Binding-site contacts:
Ligand atom OAA contacts residue TYR43 of chain 1.A at 3.9 Å.
Ligand atom CAG contacts residue VAL35 of chain 1.A at 4.0 Å (hydrophobic).
Ligand atom CAQ contacts residue PRO34 of chain 1.A at 3.2 Å (hydrophobic).
Ligand atom OAP contacts residue VAL35 of chain 1.A at 4.2 Å.
Ligand atom CAC contacts residue ILE96 of chain 1.A at 3.3 Å (hydrophobic).
Ligand atom OAP contacts residue PRO34 of chain 1.A at 4.2 Å.
Ligand atom CAD contacts residue VAL35 of chain 1.A at 4.1 Å (hydrophobic).
Ligand atom NAB contacts residue ILE96 of chain 1.A at 3.7 Å.
Ligand atom CAG contacts residue ILE96 of chain 1.A at 3.6 Å (hydrophobic).
Ligand atom OAA contacts residue TYR85 of chain 1.A at 3.6 Å.
Ligand atom CAC contacts residue VAL35 of chain 1.A at 3.9 Å (hydrophobic).
Ligand atom CAE contacts residue ILE96 of chain 1.A at 3.9 Å (hydrophobic).
Ligand atom OAA contacts residue ASN86 of chain 1.A at 3.0 Å (h-bond).
Ligand atom CAM contacts residue VAL35 of chain 1.A at 4.1 Å (hydrophobic).
Ligand atom CAE contacts residue TYR85 of chain 1.A at 4.2 Å (hydrophobic).
Ligand atom NAB contacts residue ASN86 of chain 1.A at 3.4 Å (h-bond).
Ligand atom CAI contacts residue ILE96 of chain 1.A at 3.7 Å (hydrophobic).
Ligand atom OAP contacts residue VAL30 of chain 1.A at 3.0 Å (h-bond).
Ligand atom OAO contacts residue ARG29 of chain 1.A at 3.5 Å (salt-bridge).
Ligand atom CAQ contacts residue LYS33 of chain 1.A at 3.3 Å.
Ligand atom CAD contacts residue ILE96 of chain 1.A at 3.4 Å (hydrophobic).
Ligand atom NAR contacts residue VAL30 of chain 1.A at 4.1 Å.
Ligand atom CAJ contacts residue VAL30 of chain 1.A at 3.8 Å (hydrophobic).
Ligand atom CAF contacts residue TYR85 of chain 1.A at 4.0 Å (hydrophobic).
Ligand atom CAG contacts residue VAL30 of chain 1.A at 3.6 Å (hydrophobic).
Ligand atom NAB contacts residue TYR43 of chain 1.A at 4.0 Å.
Ligand atom OAP contacts residue LYS33 of chain 1.A at 3.9 Å.
Ligand atom OAA contacts residue ILE96 of chain 1.A at 4.0 Å.
Ligand atom CAE contacts residue ASN86 of chain 1.A at 3.9 Å.
Ligand atom CAN contacts residue VAL30 of chain 1.A at 3.5 Å (hydrophobic).
Ligand atom CAL contacts residue VAL30 of chain 1.A at 3.8 Å (hydrophobic).
Ligand atom CAK contacts residue VAL30 of chain 1.A at 3.5 Å (hydrophobic).
Ligand atom CAG contacts residue PHE31 of chain 1.A at 4.0 Å (hydrophobic).
Ligand atom CAQ contacts residue VAL35 of chain 1.A at 4.0 Å (hydrophobic).
Ligand atom CAF contacts residue ASN86 of chain 1.A at 3.5 Å.
Ligand atom CAH contacts residue ILE96 of chain 1.A at 3.8 Å (hydrophobic).
Ligand atom CAQ contacts residue VAL30 of chain 1.A at 3.8 Å (hydrophobic).
Ligand atom NAB contacts residue VAL35 of chain 1.A at 4.2 Å.
Ligand atom CAM contacts residue VAL30 of chain 1.A at 3.8 Å (hydrophobic).
Ligand atom OAO contacts residue VAL30 of chain 1.A at 4.1 Å.

A small-molecule ligand and the protein it binds are described below.
Small molecule (SMILES): COC(=O)c1cc(N)cc(-c2c(C)noc2C)c1

Sequence of chain 1.A:
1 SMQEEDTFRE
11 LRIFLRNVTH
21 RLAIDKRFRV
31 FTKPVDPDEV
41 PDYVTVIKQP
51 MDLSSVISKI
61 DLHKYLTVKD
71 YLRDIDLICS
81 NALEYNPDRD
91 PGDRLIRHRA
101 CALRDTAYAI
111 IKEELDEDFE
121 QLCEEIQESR